Binding-site contacts:
Ligand atom N contacts residue HIS101 of chain 1.A at 3.3 Å (h-bond).
Ligand atom C11 contacts residue LEU202 of chain 1.A at 3.9 Å (hydrophobic).
Ligand atom C3 contacts residue PHE135 of chain 1.A at 3.9 Å (hydrophobic).
Ligand atom C10 contacts residue LEU202 of chain 1.A at 3.8 Å (hydrophobic).
Ligand atom O contacts residue HIS99 of chain 1.A at 3.3 Å.
Ligand atom C8 contacts residue LEU202 of chain 1.A at 3.9 Å (hydrophobic).
Ligand atom N contacts residue ZN1 of chain 1.E at 1.9 Å.
Ligand atom C10 contacts residue HIS99 of chain 1.A at 3.9 Å.
Ligand atom N contacts residue GLU111 of chain 1.A at 4.2 Å.
Ligand atom N contacts residue THR203 of chain 1.A at 2.9 Å (h-bond).
Ligand atom C2 contacts residue PHE135 of chain 1.A at 4.1 Å (hydrophobic).
Ligand atom C8 contacts residue THR204 of chain 1.A at 3.3 Å.
Ligand atom S contacts residue THR203 of chain 1.A at 3.9 Å.
Ligand atom O contacts residue VAL126 of chain 1.A at 3.9 Å.
Ligand atom C9 contacts residue HIS99 of chain 1.A at 4.0 Å.
Ligand atom O1 contacts residue THR203 of chain 1.A at 2.9 Å (h-bond).
Ligand atom O contacts residue VAL147 of chain 1.A at 3.9 Å.
Ligand atom O contacts residue ZN1 of chain 1.E at 3.0 Å.
Ligand atom C4 contacts residue LEU202 of chain 1.A at 3.7 Å (hydrophobic).
Ligand atom O contacts residue HIS124 of chain 1.A at 3.4 Å (h-bond).
Ligand atom C6 contacts residue LEU202 of chain 1.A at 4.0 Å (hydrophobic).
Ligand atom O1 contacts residue ZN1 of chain 1.E at 4.1 Å.
Ligand atom C9 contacts residue LEU202 of chain 1.A at 3.8 Å (hydrophobic).
Ligand atom C4 contacts residue PHE135 of chain 1.A at 4.1 Å (hydrophobic).
Ligand atom O1 contacts residue SER201 of chain 1.A at 4.1 Å.
Ligand atom C11 contacts residue GLN97 of chain 1.A at 3.8 Å.
Ligand atom C9 contacts residue ZN1 of chain 1.E at 4.2 Å.
Ligand atom C contacts residue VAL139 of chain 1.A at 4.0 Å (hydrophobic).
Ligand atom N contacts residue HIS99 of chain 1.A at 3.2 Å (h-bond).
Ligand atom C10 contacts residue VAL126 of chain 1.A at 3.8 Å (hydrophobic).
Ligand atom C2 contacts residue PRO206 of chain 1.A at 4.0 Å (hydrophobic).
Ligand atom N contacts residue HIS124 of chain 1.A at 3.4 Å (h-bond).
Ligand atom S contacts residue HIS99 of chain 1.A at 3.9 Å.
Ligand atom C7 contacts residue THR204 of chain 1.A at 3.3 Å.
Ligand atom O contacts residue TRP213 of chain 1.A at 4.1 Å.
Ligand atom S contacts residue HIS124 of chain 1.A at 4.0 Å.
Ligand atom O1 contacts residue TRP213 of chain 1.A at 3.7 Å.
Ligand atom S contacts residue ZN1 of chain 1.E at 3.0 Å.
Ligand atom O1 contacts residue LEU202 of chain 1.A at 3.3 Å.
Ligand atom C7 contacts residue LEU202 of chain 1.A at 4.0 Å (hydrophobic).

Sequence of chain 1.A:
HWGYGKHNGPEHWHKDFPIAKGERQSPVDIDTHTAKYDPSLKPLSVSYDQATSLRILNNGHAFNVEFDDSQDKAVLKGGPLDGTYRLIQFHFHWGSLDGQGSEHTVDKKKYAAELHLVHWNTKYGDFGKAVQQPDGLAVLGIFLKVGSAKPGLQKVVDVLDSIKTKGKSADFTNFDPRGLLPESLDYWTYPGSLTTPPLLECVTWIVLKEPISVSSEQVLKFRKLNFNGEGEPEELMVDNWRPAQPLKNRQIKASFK

The protein below binds the small molecule below.
Small molecule (SMILES): CCCCCCc1ccc(S(N)(=O)=O)cc1